A protein and the small-molecule ligand that binds it are described below.
Small molecule (SMILES): CC(=O)N[C@H]1[C@H](O[C@H]2[C@H](O)[C@@H](NC(C)=O)CO[C@@H]2CO)O[C@H](CO)[C@@H](O)[C@@H]1O

Sequence of chain 1.A:
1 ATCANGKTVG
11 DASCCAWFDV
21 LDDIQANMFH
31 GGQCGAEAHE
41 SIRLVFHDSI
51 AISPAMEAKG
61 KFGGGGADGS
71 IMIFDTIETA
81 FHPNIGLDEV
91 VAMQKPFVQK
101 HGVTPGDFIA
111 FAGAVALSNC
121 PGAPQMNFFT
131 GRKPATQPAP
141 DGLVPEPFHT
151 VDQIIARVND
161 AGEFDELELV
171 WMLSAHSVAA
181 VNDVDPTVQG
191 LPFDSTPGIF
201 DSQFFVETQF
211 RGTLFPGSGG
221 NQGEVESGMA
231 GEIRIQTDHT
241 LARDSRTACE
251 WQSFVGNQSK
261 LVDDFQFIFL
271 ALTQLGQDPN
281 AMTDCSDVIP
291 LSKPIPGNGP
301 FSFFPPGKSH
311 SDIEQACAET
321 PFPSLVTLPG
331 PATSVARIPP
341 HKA

Binding-site contacts:
Ligand atom O6 contacts residue LYS260 of chain 1.A at 4.1 Å.
Ligand atom O7 contacts residue ASN257 of chain 1.A at 3.4 Å (h-bond).
Ligand atom C1 contacts residue ASN257 of chain 1.A at 1.4 Å.
Ligand atom O5 contacts residue ASN257 of chain 1.A at 2.3 Å (h-bond).
Ligand atom C5 contacts residue ASN257 of chain 1.A at 3.5 Å.
Ligand atom N2 contacts residue ASN257 of chain 1.A at 3.0 Å (h-bond).
Ligand atom C2 contacts residue ASN257 of chain 1.A at 2.4 Å.
Ligand atom C7 contacts residue ASN257 of chain 1.A at 3.3 Å.
Ligand atom C6 contacts residue LYS260 of chain 1.A at 4.2 Å.
Ligand atom C3 contacts residue ASN257 of chain 1.A at 3.7 Å.
Ligand atom O5 contacts residue LYS260 of chain 1.A at 3.5 Å.
Ligand atom C1 contacts residue LYS260 of chain 1.A at 3.8 Å.
Ligand atom C8 contacts residue ASN257 of chain 1.A at 4.2 Å.
Ligand atom C4 contacts residue ASN257 of chain 1.A at 4.1 Å.
Ligand atom C8 contacts residue GLY256 of chain 1.A at 4.0 Å.
Ligand atom C5 contacts residue LYS260 of chain 1.A at 4.2 Å.